A small-molecule ligand and the protein it binds are described below.
Small molecule (SMILES): CC(=O)N[C@H]1[C@H](O[C@H]2[C@H](O)[C@@H](NC(C)=O)CO[C@@H]2CO)O[C@H](CO)[C@@H](O)[C@@H]1O

Sequence of chain 1.A:
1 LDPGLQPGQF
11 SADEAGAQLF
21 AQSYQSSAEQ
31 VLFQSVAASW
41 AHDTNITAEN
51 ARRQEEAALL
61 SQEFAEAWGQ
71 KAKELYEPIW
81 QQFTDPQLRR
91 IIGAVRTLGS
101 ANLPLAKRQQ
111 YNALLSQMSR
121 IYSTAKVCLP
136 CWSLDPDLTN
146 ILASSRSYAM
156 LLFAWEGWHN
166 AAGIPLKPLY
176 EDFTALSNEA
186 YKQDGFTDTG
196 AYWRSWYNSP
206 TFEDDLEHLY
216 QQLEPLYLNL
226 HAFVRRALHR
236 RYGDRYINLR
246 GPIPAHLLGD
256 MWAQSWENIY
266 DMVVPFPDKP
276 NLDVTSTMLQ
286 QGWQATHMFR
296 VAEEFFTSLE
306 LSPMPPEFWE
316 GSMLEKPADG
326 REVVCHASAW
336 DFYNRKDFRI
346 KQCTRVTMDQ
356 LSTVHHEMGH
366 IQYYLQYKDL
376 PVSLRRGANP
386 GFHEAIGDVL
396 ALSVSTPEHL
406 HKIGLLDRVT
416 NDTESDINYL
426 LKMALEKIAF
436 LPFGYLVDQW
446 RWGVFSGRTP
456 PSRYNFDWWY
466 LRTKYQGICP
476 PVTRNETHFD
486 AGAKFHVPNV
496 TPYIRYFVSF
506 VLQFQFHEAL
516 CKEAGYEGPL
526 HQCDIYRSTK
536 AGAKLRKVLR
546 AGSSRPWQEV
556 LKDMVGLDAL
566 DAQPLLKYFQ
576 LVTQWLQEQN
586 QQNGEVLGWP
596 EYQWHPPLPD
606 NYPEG

Binding-site contacts:
Ligand atom O6 contacts residue THR47 of chain 1.A at 2.8 Å (h-bond).
Ligand atom C1 contacts residue ASN50 of chain 1.A at 4.0 Å.
Ligand atom C2 contacts residue ASN45 of chain 1.A at 2.4 Å.
Ligand atom O6 contacts residue ASN50 of chain 1.A at 3.9 Å.
Ligand atom N2 contacts residue ASN45 of chain 1.A at 3.0 Å (h-bond).
Ligand atom C7 contacts residue ASN45 of chain 1.A at 3.5 Å.
Ligand atom O5 contacts residue ASN50 of chain 1.A at 3.2 Å (h-bond).
Ligand atom C4 contacts residue ASN45 of chain 1.A at 4.2 Å.
Ligand atom O5 contacts residue THR47 of chain 1.A at 4.3 Å.
Ligand atom C6 contacts residue ASN50 of chain 1.A at 3.9 Å.
Ligand atom O5 contacts residue ASN45 of chain 1.A at 2.2 Å (h-bond).
Ligand atom C8 contacts residue ASP324 of chain 1.A at 4.4 Å.
Ligand atom C3 contacts residue ASN45 of chain 1.A at 3.8 Å.
Ligand atom O6 contacts residue GLU49 of chain 1.A at 3.7 Å.
Ligand atom C5 contacts residue ASN50 of chain 1.A at 4.3 Å.
Ligand atom C1 contacts residue ASN45 of chain 1.A at 1.4 Å.
Ligand atom C5 contacts residue ASN45 of chain 1.A at 3.6 Å.
Ligand atom C7 contacts residue ARG326 of chain 1.A at 4.5 Å.
Ligand atom C8 contacts residue ARG326 of chain 1.A at 3.6 Å.
Ligand atom O7 contacts residue ASN45 of chain 1.A at 3.6 Å.
Ligand atom C8 contacts residue GLU49 of chain 1.A at 4.5 Å.
Ligand atom C6 contacts residue THR47 of chain 1.A at 4.1 Å.